Binding-site contacts:
Ligand atom CA contacts residue ARG20 of chain 1.A at 4.2 Å.
Ligand atom CA contacts residue TYR141 of chain 1.A at 3.3 Å (hydrophobic).
Ligand atom CA contacts residue GLN163 of chain 1.A at 3.9 Å.
Ligand atom CD1 contacts residue ASP148 of chain 1.A at 3.0 Å.
Ligand atom OXT contacts residue GLY18 of chain 1.A at 4.2 Å.
Ligand atom CB contacts residue HIS55 of chain 1.A at 4.2 Å.
Ligand atom CE2 contacts residue GLN145 of chain 1.A at 3.8 Å.
Ligand atom C contacts residue GLN163 of chain 1.A at 3.3 Å.
Ligand atom CZ3 contacts residue GLY18 of chain 1.A at 3.6 Å.
Ligand atom OXT contacts residue ARG20 of chain 1.A at 3.9 Å.
Ligand atom CH2 contacts residue LEU16 of chain 1.A at 4.0 Å (hydrophobic).
Ligand atom CZ2 contacts residue LEU16 of chain 1.A at 3.6 Å (hydrophobic).
Ligand atom O contacts residue GLN163 of chain 1.A at 2.7 Å (h-bond).
Ligand atom CG contacts residue GLY18 of chain 1.A at 4.1 Å.
Ligand atom CB contacts residue GLY18 of chain 1.A at 3.9 Å.
Ligand atom N contacts residue HIS55 of chain 1.A at 4.0 Å.
Ligand atom CD2 contacts residue GLY18 of chain 1.A at 3.9 Å.
Ligand atom CZ2 contacts residue GLN145 of chain 1.A at 4.2 Å.
Ligand atom N contacts residue TYR141 of chain 1.A at 2.1 Å (h-bond).
Ligand atom CZ3 contacts residue VAL157 of chain 1.A at 4.0 Å (hydrophobic).
Ligand atom OXT contacts residue GLN163 of chain 1.A at 3.9 Å.
Ligand atom CE3 contacts residue SER17 of chain 1.A at 4.1 Å.
Ligand atom CH2 contacts residue SER17 of chain 1.A at 3.7 Å.
Ligand atom CB contacts residue ALA52 of chain 1.A at 4.0 Å (hydrophobic).
Ligand atom CD1 contacts residue HIS55 of chain 1.A at 3.4 Å.
Ligand atom C contacts residue TYR141 of chain 1.A at 4.2 Å (hydrophobic).
Ligand atom C contacts residue GLY18 of chain 1.A at 4.2 Å.
Ligand atom CZ2 contacts residue ILE149 of chain 1.A at 3.6 Å (hydrophobic).
Ligand atom CH2 contacts residue GLY18 of chain 1.A at 4.0 Å.
Ligand atom CH2 contacts residue VAL157 of chain 1.A at 3.4 Å (hydrophobic).
Ligand atom CE2 contacts residue PHE50 of chain 1.A at 4.2 Å (hydrophobic).
Ligand atom NE1 contacts residue GLN145 of chain 1.A at 3.4 Å.
Ligand atom CD1 contacts residue PHE50 of chain 1.A at 3.9 Å (hydrophobic).
Ligand atom NE1 contacts residue PHE50 of chain 1.A at 3.8 Å.
Ligand atom CZ3 contacts residue SER17 of chain 1.A at 3.4 Å.
Ligand atom CA contacts residue GLN145 of chain 1.A at 3.9 Å.
Ligand atom NE1 contacts residue ASP148 of chain 1.A at 2.9 Å (salt-bridge).
Ligand atom CE3 contacts residue GLY18 of chain 1.A at 3.3 Å.
Ligand atom N contacts residue ARG20 of chain 1.A at 2.9 Å.
Ligand atom CD1 contacts residue GLN145 of chain 1.A at 3.8 Å.

Sequence of chain 1.A:
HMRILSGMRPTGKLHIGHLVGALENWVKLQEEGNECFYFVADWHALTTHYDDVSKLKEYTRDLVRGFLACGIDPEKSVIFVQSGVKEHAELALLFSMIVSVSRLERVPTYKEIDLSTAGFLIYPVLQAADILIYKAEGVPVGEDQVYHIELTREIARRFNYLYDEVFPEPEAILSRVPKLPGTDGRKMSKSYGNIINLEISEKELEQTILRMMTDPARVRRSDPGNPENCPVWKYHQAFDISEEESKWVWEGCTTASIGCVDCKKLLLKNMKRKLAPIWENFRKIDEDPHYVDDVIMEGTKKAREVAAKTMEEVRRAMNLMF

A protein and the small-molecule ligand that binds it are described below.
Small molecule (SMILES): N[C@@H](Cc1c[nH]c2ccccc12)C(=O)O